This small molecule binds to this protein.
Small molecule (SMILES): O=C(O)CN(CC(=O)O)CC(=O)O

Binding-site contacts:
Ligand atom O8 contacts residue TYR188 of chain 1.A at 3.0 Å (h-bond).
Ligand atom OXT contacts residue ARG124 of chain 1.A at 3.8 Å.
Ligand atom O contacts residue ARG124 of chain 1.A at 3.9 Å.
Ligand atom C11 contacts residue TYR95 of chain 1.A at 3.1 Å (hydrophobic).
Ligand atom O13 contacts residue CO31 of chain 1.E at 3.2 Å (h-bond).
Ligand atom O contacts residue SER125 of chain 1.A at 3.8 Å.
Ligand atom C7 contacts residue LYS296 of chain 1.A at 3.4 Å.
Ligand atom C6 contacts residue ASP63 of chain 1.A at 3.8 Å.
Ligand atom C7 contacts residue TYR188 of chain 1.A at 3.9 Å (hydrophobic).
Ligand atom OXT contacts residue SER125 of chain 1.A at 3.0 Å (h-bond).
Ligand atom C contacts residue BS31 of chain 1.D at 3.1 Å.
Ligand atom C10 contacts residue SER125 of chain 1.A at 3.9 Å.
Ligand atom O12 contacts residue TYR95 of chain 1.A at 2.4 Å (h-bond).
Ligand atom O contacts residue GLY123 of chain 1.A at 4.1 Å.
Ligand atom N contacts residue ASP63 of chain 1.A at 3.2 Å (salt-bridge).
Ligand atom O8 contacts residue LYS206 of chain 1.A at 3.8 Å.
Ligand atom C11 contacts residue CO31 of chain 1.E at 4.2 Å.
Ligand atom C contacts residue SER125 of chain 1.A at 3.8 Å.
Ligand atom CA contacts residue BS31 of chain 1.D at 3.0 Å.
Ligand atom C7 contacts residue BS31 of chain 1.D at 3.2 Å.
Ligand atom O9 contacts residue BS31 of chain 1.D at 3.8 Å.
Ligand atom O13 contacts residue TYR95 of chain 1.A at 3.4 Å (h-bond).
Ligand atom OXT contacts residue CO31 of chain 1.E at 3.3 Å (h-bond).
Ligand atom C6 contacts residue LYS296 of chain 1.A at 3.2 Å.
Ligand atom C10 contacts residue BS31 of chain 1.D at 3.8 Å.
Ligand atom O8 contacts residue LYS296 of chain 1.A at 3.8 Å.
Ligand atom O12 contacts residue SER125 of chain 1.A at 3.8 Å.
Ligand atom O13 contacts residue LYS206 of chain 1.A at 3.5 Å (salt-bridge).
Ligand atom O9 contacts residue LYS296 of chain 1.A at 3.9 Å.
Ligand atom C6 contacts residue BS31 of chain 1.D at 3.4 Å.
Ligand atom OXT contacts residue BS31 of chain 1.D at 2.4 Å.
Ligand atom O13 contacts residue TYR188 of chain 1.A at 3.8 Å.
Ligand atom O8 contacts residue BS31 of chain 1.D at 3.1 Å.
Ligand atom O13 contacts residue SER125 of chain 1.A at 3.7 Å.
Ligand atom O13 contacts residue BS31 of chain 1.D at 2.4 Å.
Ligand atom C11 contacts residue BS31 of chain 1.D at 3.4 Å.
Ligand atom C10 contacts residue ASP63 of chain 1.A at 3.8 Å.
Ligand atom C11 contacts residue SER125 of chain 1.A at 3.5 Å.
Ligand atom N contacts residue BS31 of chain 1.D at 3.5 Å.
Ligand atom CA contacts residue ASP63 of chain 1.A at 4.0 Å.

Sequence of chain 1.A:
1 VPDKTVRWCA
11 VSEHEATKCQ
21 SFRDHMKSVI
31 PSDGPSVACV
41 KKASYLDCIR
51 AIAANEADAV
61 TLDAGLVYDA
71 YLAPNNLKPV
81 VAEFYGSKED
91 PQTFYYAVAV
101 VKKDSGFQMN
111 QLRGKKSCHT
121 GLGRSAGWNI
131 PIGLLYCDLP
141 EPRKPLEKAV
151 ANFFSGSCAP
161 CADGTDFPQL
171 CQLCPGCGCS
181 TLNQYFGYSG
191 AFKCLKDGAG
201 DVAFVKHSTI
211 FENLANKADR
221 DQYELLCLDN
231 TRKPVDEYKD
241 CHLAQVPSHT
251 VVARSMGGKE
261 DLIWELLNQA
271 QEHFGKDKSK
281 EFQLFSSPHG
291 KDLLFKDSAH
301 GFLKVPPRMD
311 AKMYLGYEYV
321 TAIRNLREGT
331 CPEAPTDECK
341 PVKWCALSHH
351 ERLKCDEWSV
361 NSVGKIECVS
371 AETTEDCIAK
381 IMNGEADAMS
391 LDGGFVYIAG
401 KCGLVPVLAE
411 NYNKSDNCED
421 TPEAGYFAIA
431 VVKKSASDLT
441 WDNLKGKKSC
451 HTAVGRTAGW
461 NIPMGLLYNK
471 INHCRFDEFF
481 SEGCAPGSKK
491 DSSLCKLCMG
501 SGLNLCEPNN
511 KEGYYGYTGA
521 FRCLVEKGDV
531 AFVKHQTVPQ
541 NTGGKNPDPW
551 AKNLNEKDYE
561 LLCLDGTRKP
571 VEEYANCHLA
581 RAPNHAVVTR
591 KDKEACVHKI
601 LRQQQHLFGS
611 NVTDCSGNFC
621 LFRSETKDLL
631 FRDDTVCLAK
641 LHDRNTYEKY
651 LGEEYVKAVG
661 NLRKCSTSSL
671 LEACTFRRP